The small molecule below binds the protein below.
Small molecule (SMILES): CC(=O)N[C@@H]1[C@@H](O)[C@H](O[C@@H]2O[C@H](CO)[C@H](O)[C@H](O[C@]3(C(=O)O)C[C@H](O)[C@@H](NC(C)=O)[C@H]([C@H](O)[C@H](O)CO)O3)[C@H]2O)[C@@H](CO)O[C@H]1O

Sequence of chain 13.C:
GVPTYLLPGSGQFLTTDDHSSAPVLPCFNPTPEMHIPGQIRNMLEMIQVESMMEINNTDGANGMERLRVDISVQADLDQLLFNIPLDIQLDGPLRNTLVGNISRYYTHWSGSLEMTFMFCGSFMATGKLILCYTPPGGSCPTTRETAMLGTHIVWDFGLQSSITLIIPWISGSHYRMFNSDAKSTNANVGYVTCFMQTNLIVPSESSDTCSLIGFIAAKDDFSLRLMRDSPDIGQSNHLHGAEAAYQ

Sequence of chain 13.A:
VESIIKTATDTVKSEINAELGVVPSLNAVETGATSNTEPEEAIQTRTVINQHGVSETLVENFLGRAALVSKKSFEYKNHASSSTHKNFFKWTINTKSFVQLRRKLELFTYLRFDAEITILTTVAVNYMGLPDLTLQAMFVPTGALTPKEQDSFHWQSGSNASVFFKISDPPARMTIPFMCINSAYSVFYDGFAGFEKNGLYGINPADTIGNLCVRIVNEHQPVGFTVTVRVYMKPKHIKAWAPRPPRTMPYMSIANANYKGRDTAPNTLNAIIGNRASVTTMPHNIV

Binding-site contacts:
Ligand atom O6 contacts residue GLY282 of chain 13.A at 3.5 Å.
Ligand atom C2 contacts residue ASP91 of chain 13.C at 3.2 Å.
Ligand atom O7 contacts residue PRO274 of chain 13.A at 3.6 Å.
Ligand atom C10 contacts residue ASN275 of chain 13.A at 3.3 Å.
Ligand atom O1B contacts residue ARG104 of chain 13.C at 3.0 Å (salt-bridge).
Ligand atom N5 contacts residue ASN275 of chain 13.A at 3.4 Å (h-bond).
Ligand atom C4 contacts residue PRO231 of chain 13.C at 3.6 Å (hydrophobic).
Ligand atom C11 contacts residue GLY234 of chain 13.C at 3.8 Å.
Ligand atom C11 contacts residue ILE233 of chain 13.C at 3.6 Å (hydrophobic).
Ligand atom C4 contacts residue ASN275 of chain 13.A at 3.7 Å.
Ligand atom C6 contacts residue ASN283 of chain 13.A at 3.8 Å.
Ligand atom C5 contacts residue GLY282 of chain 13.A at 3.8 Å.
Ligand atom C3 contacts residue ARG104 of chain 13.C at 3.8 Å.
Ligand atom C5 contacts residue ASN283 of chain 13.A at 3.8 Å.
Ligand atom C1 contacts residue ASN283 of chain 13.A at 3.4 Å.
Ligand atom O4 contacts residue PRO231 of chain 13.C at 3.9 Å.
Ligand atom C6 contacts residue ALA273 of chain 13.A at 3.8 Å (hydrophobic).
Ligand atom N5 contacts residue PRO231 of chain 13.C at 3.0 Å (h-bond).
Ligand atom O5 contacts residue ASN283 of chain 13.A at 3.7 Å.
Ligand atom C1 contacts residue ARG104 of chain 13.C at 3.8 Å.
Ligand atom C11 contacts residue ASP232 of chain 13.C at 3.6 Å.
Ligand atom O6 contacts residue ASN283 of chain 13.A at 3.0 Å (h-bond).
Ligand atom O10 contacts residue ARG270 of chain 13.A at 3.6 Å.
Ligand atom C5 contacts residue PRO274 of chain 13.A at 3.9 Å (hydrophobic).
Ligand atom C11 contacts residue PRO231 of chain 13.C at 3.5 Å (hydrophobic).
Ligand atom O2 contacts residue ASP91 of chain 13.C at 2.5 Å (salt-bridge).
Ligand atom O10 contacts residue ASN275 of chain 13.A at 3.0 Å (h-bond).
Ligand atom C5 contacts residue ASN275 of chain 13.A at 3.5 Å.
Ligand atom C4 contacts residue ASP232 of chain 13.C at 3.4 Å.
Ligand atom O6 contacts residue PRO274 of chain 13.A at 3.6 Å.
Ligand atom O4 contacts residue ARG95 of chain 13.C at 3.5 Å.
Ligand atom C6 contacts residue GLY282 of chain 13.A at 3.6 Å.
Ligand atom O4 contacts residue ASN275 of chain 13.A at 3.0 Å (h-bond).
Ligand atom O2 contacts residue GLY282 of chain 13.A at 3.8 Å.
Ligand atom O3 contacts residue ASP91 of chain 13.C at 3.5 Å.
Ligand atom O2 contacts residue PRO274 of chain 13.A at 3.4 Å.
Ligand atom C10 contacts residue PRO231 of chain 13.C at 3.8 Å (hydrophobic).
Ligand atom O6 contacts residue ALA273 of chain 13.A at 3.7 Å.
Ligand atom O4 contacts residue ASP232 of chain 13.C at 2.8 Å (salt-bridge).
Ligand atom C5 contacts residue PRO231 of chain 13.C at 3.7 Å (hydrophobic).